Binding-site contacts:
Ligand atom C7 contacts residue MAN3 of chain 2.G at 4.0 Å.
Ligand atom O5 contacts residue GLN41 of chain 2.A at 3.2 Å (h-bond).
Ligand atom O5 contacts residue ASN129 of chain 2.B at 2.3 Å (h-bond).
Ligand atom C1 contacts residue GLN41 of chain 2.A at 3.8 Å.
Ligand atom C2 contacts residue ASN129 of chain 2.B at 2.8 Å.
Ligand atom O7 contacts residue ASN129 of chain 2.B at 2.9 Å (h-bond).
Ligand atom C4 contacts residue TRP124 of chain 2.A at 4.2 Å (hydrophobic).
Ligand atom O5 contacts residue TRP124 of chain 2.A at 4.0 Å.
Ligand atom O7 contacts residue ALA126 of chain 2.A at 4.2 Å.
Ligand atom C6 contacts residue MAN2 of chain 2.G at 4.2 Å.
Ligand atom N2 contacts residue ASN129 of chain 2.B at 3.2 Å (h-bond).
Ligand atom C8 contacts residue ALA132 of chain 2.B at 3.3 Å (hydrophobic).
Ligand atom O7 contacts residue LEU38 of chain 2.A at 3.9 Å.
Ligand atom C6 contacts residue TRP124 of chain 2.A at 3.4 Å (hydrophobic).
Ligand atom C2 contacts residue TRP124 of chain 2.A at 4.0 Å (hydrophobic).
Ligand atom O3 contacts residue BMA1 of chain 2.G at 3.3 Å (h-bond).
Ligand atom C1 contacts residue ASN129 of chain 2.B at 1.6 Å.
Ligand atom C8 contacts residue ASN148 of chain 2.A at 3.2 Å.
Ligand atom C1 contacts residue TRP124 of chain 2.A at 4.1 Å (hydrophobic).
Ligand atom C4 contacts residue BMA1 of chain 2.G at 2.6 Å.
Ligand atom C6 contacts residue BMA1 of chain 2.G at 3.7 Å.
Ligand atom N2 contacts residue TRP124 of chain 2.A at 4.2 Å.
Ligand atom O7 contacts residue ASN148 of chain 2.A at 2.7 Å (h-bond).
Ligand atom O3 contacts residue MAN3 of chain 2.G at 3.3 Å (h-bond).
Ligand atom O3 contacts residue TRP124 of chain 2.A at 3.9 Å.
Ligand atom C7 contacts residue ASN129 of chain 2.B at 3.2 Å.
Ligand atom C7 contacts residue TRP124 of chain 2.A at 4.2 Å (hydrophobic).
Ligand atom C3 contacts residue ASN129 of chain 2.B at 4.0 Å.
Ligand atom C3 contacts residue BMA1 of chain 2.G at 3.7 Å.
Ligand atom C8 contacts residue TRP124 of chain 2.A at 3.8 Å (hydrophobic).
Ligand atom C5 contacts residue ASN129 of chain 2.B at 3.6 Å.
Ligand atom C5 contacts residue BMA1 of chain 2.G at 3.7 Å.
Ligand atom O4 contacts residue BMA1 of chain 2.G at 1.6 Å.
Ligand atom C8 contacts residue ASN129 of chain 2.B at 3.9 Å.
Ligand atom C5 contacts residue TRP124 of chain 2.A at 3.4 Å (hydrophobic).
Ligand atom C7 contacts residue ASN148 of chain 2.A at 3.6 Å.
Ligand atom O6 contacts residue BMA1 of chain 2.G at 4.0 Å.
Ligand atom C8 contacts residue MAN3 of chain 2.G at 3.9 Å.
Ligand atom N2 contacts residue MAN3 of chain 2.G at 4.1 Å.
Ligand atom C8 contacts residue TRP97 of chain 1.B at 3.8 Å (hydrophobic).

Sequence of chain 2.A:
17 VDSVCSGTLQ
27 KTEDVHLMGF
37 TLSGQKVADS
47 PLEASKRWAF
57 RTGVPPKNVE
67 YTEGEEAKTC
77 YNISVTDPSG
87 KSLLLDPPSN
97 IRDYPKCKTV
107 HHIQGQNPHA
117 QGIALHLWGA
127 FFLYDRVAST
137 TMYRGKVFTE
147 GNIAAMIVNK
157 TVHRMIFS

A small-molecule ligand and the protein it binds are described below.
Small molecule (SMILES): CC(=O)N[C@H]1[C@H](O[C@H]2[C@H](O)[C@@H](NC(C)=O)CO[C@@H]2CO)O[C@H](CO)[C@@H](O)[C@@H]1O

Sequence of chain 1.B:
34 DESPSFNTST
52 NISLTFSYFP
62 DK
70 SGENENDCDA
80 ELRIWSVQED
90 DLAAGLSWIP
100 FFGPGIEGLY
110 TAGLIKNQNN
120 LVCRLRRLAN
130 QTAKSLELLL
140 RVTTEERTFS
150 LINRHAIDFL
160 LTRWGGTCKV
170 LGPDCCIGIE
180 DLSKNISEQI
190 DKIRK

Sequence of chain 2.B:
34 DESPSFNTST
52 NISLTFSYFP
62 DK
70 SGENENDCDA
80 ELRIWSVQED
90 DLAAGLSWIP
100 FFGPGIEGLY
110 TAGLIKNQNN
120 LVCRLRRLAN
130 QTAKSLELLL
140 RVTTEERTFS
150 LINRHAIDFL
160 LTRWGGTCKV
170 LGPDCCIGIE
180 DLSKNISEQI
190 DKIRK